Sequence of chain 1.E:
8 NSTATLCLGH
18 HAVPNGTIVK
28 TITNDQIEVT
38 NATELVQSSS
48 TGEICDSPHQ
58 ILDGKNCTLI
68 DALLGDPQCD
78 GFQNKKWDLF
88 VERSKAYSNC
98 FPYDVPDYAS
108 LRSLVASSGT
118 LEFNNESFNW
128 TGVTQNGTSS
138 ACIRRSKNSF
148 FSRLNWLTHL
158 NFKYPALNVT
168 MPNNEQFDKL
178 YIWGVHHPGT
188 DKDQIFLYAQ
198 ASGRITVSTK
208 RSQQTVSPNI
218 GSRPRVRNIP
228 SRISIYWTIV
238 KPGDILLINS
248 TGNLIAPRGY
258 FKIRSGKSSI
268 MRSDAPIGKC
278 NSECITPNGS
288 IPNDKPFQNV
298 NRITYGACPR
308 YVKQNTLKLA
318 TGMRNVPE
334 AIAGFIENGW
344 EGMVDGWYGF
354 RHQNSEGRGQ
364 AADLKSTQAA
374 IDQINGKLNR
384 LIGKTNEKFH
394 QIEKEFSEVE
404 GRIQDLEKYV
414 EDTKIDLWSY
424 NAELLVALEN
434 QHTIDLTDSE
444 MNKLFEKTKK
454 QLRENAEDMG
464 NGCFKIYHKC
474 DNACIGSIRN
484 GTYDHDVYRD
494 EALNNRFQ

Binding-site contacts:
Ligand atom C8 contacts residue GLN132 of chain 1.E at 4.0 Å.
Ligand atom O7 contacts residue ASN133 of chain 1.E at 3.3 Å (h-bond).
Ligand atom N2 contacts residue ASN133 of chain 1.E at 2.9 Å (h-bond).
Ligand atom N2 contacts residue GLN132 of chain 1.E at 4.4 Å.
Ligand atom C1 contacts residue ASN133 of chain 1.E at 1.4 Å.
Ligand atom C5 contacts residue ASN133 of chain 1.E at 3.7 Å.
Ligand atom C7 contacts residue ASN133 of chain 1.E at 3.3 Å.
Ligand atom O5 contacts residue ARG255 of chain 1.E at 3.8 Å.
Ligand atom C5 contacts residue ARG255 of chain 1.E at 4.0 Å.
Ligand atom C1 contacts residue ARG255 of chain 1.E at 3.9 Å.
Ligand atom C7 contacts residue GLN132 of chain 1.E at 4.4 Å.
Ligand atom O5 contacts residue ASN133 of chain 1.E at 2.4 Å (h-bond).
Ligand atom C3 contacts residue ASN133 of chain 1.E at 3.8 Å.
Ligand atom C4 contacts residue ASN133 of chain 1.E at 4.2 Å.
Ligand atom O6 contacts residue ARG255 of chain 1.E at 3.9 Å.
Ligand atom C2 contacts residue ASN133 of chain 1.E at 2.5 Å.
Ligand atom C8 contacts residue ASN133 of chain 1.E at 4.5 Å.

A protein and the small-molecule ligand that binds it are described below.
Small molecule (SMILES): CC(=O)N[C@@H]1[C@@H](O)[C@H](O)[C@@H](CO)O[C@H]1O